The protein below binds the small molecule below.
Small molecule (SMILES): CC(=O)N[C@@H]1[C@@H](O)[C@H](O)[C@@H](CO)O[C@H]1O

Sequence of chain 1.D:
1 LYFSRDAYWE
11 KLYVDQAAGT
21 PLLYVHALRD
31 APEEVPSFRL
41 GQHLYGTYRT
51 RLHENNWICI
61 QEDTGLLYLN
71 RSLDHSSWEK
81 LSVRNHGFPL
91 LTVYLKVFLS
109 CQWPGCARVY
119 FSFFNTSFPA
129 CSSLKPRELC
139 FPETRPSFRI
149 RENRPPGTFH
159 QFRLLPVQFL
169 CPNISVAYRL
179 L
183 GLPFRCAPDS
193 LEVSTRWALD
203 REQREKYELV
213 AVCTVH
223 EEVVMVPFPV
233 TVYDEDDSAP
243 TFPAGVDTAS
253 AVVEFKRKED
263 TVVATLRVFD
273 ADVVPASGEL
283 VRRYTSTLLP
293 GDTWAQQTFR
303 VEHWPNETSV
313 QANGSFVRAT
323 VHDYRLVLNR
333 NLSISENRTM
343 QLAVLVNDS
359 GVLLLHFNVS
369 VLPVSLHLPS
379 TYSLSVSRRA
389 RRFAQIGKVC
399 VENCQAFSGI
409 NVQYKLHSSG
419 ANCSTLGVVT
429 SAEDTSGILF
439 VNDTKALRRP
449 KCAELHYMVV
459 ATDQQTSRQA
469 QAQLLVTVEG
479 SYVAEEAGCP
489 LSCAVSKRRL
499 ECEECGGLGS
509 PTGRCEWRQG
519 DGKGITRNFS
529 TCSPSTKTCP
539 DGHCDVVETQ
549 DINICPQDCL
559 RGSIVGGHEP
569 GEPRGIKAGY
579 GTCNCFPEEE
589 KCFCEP

Binding-site contacts:
Ligand atom O5 contacts residue ASN366 of chain 1.D at 2.4 Å (h-bond).
Ligand atom O7 contacts residue ASN366 of chain 1.D at 4.3 Å.
Ligand atom O5 contacts residue GLN343 of chain 1.D at 4.1 Å.
Ligand atom C6 contacts residue GLN343 of chain 1.D at 3.7 Å.
Ligand atom C3 contacts residue ASN366 of chain 1.D at 3.8 Å.
Ligand atom C2 contacts residue ASN366 of chain 1.D at 2.5 Å.
Ligand atom C7 contacts residue THR250 of chain 1.D at 4.4 Å.
Ligand atom C8 contacts residue THR250 of chain 1.D at 3.6 Å.
Ligand atom N2 contacts residue ASN366 of chain 1.D at 2.9 Å (h-bond).
Ligand atom C4 contacts residue ASN366 of chain 1.D at 4.2 Å.
Ligand atom C1 contacts residue ASN366 of chain 1.D at 1.4 Å.
Ligand atom C5 contacts residue ASN366 of chain 1.D at 3.7 Å.
Ligand atom C5 contacts residue GLN343 of chain 1.D at 4.0 Å.
Ligand atom N2 contacts residue THR250 of chain 1.D at 4.1 Å.
Ligand atom C7 contacts residue ASN366 of chain 1.D at 3.8 Å.